Sequence of chain 1.D:
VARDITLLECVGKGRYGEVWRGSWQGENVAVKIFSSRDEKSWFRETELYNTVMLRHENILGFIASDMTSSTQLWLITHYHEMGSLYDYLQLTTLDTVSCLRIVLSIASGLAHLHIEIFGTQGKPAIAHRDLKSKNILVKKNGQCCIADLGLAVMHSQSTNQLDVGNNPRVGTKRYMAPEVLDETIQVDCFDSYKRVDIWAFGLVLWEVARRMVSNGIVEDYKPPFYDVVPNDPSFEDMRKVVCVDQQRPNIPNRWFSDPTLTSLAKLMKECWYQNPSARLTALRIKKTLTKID

Binding-site contacts:
Ligand atom N20 contacts residue LEU145 of chain 1.D at 3.4 Å.
Ligand atom C28 contacts residue LEU145 of chain 1.D at 3.7 Å (hydrophobic).
Ligand atom C23 contacts residue THR85 of chain 1.D at 3.3 Å.
Ligand atom C23 contacts residue ALA35 of chain 1.D at 3.7 Å (hydrophobic).
Ligand atom C11 contacts residue TYR87 of chain 1.D at 3.4 Å (hydrophobic).
Ligand atom C29 contacts residue LYS142 of chain 1.D at 3.7 Å.
Ligand atom N19 contacts residue LEU145 of chain 1.D at 3.6 Å.
Ligand atom C16 contacts residue VAL24 of chain 1.D at 3.8 Å (hydrophobic).
Ligand atom C21 contacts residue TYR87 of chain 1.D at 3.9 Å (hydrophobic).
Ligand atom C18 contacts residue ALA35 of chain 1.D at 3.6 Å (hydrophobic).
Ligand atom C13 contacts residue VAL16 of chain 1.D at 3.7 Å (hydrophobic).
Ligand atom C14 contacts residue VAL16 of chain 1.D at 3.8 Å (hydrophobic).
Ligand atom C17 contacts residue LEU145 of chain 1.D at 3.8 Å (hydrophobic).
Ligand atom C08 contacts residue GLY91 of chain 1.D at 3.9 Å.
Ligand atom C21 contacts residue HIS88 of chain 1.D at 3.4 Å.
Ligand atom C25 contacts residue LYS37 of chain 1.D at 3.7 Å.
Ligand atom C30 contacts residue ASN143 of chain 1.D at 3.5 Å.
Ligand atom C08 contacts residue ASP95 of chain 1.D at 3.4 Å.
Ligand atom C09 contacts residue GLY91 of chain 1.D at 3.7 Å.
Ligand atom C22 contacts residue LEU65 of chain 1.D at 3.8 Å (hydrophobic).
Ligand atom C23 contacts residue LEU65 of chain 1.D at 3.6 Å (hydrophobic).
Ligand atom C30 contacts residue ALA155 of chain 1.D at 3.8 Å (hydrophobic).
Ligand atom C21 contacts residue LEU145 of chain 1.D at 3.7 Å (hydrophobic).
Ligand atom C18 contacts residue LEU145 of chain 1.D at 3.7 Å (hydrophobic).
Ligand atom C12 contacts residue TYR87 of chain 1.D at 3.7 Å (hydrophobic).
Ligand atom C12 contacts residue GLU89 of chain 1.D at 3.6 Å.
Ligand atom C11 contacts residue HIS88 of chain 1.D at 3.7 Å.
Ligand atom C18 contacts residue HIS86 of chain 1.D at 3.5 Å.
Ligand atom C24 contacts residue THR85 of chain 1.D at 3.7 Å.
Ligand atom C02 contacts residue GLU89 of chain 1.D at 3.5 Å.
Ligand atom C09 contacts residue VAL16 of chain 1.D at 3.7 Å (hydrophobic).
Ligand atom N15 contacts residue VAL24 of chain 1.D at 3.5 Å.
Ligand atom C11 contacts residue GLY91 of chain 1.D at 3.6 Å.
Ligand atom C16 contacts residue LEU145 of chain 1.D at 3.6 Å (hydrophobic).
Ligand atom C12 contacts residue GLY91 of chain 1.D at 3.8 Å.
Ligand atom C10 contacts residue VAL16 of chain 1.D at 3.8 Å (hydrophobic).
Ligand atom N19 contacts residue HIS88 of chain 1.D at 3.3 Å (h-bond).
Ligand atom C24 contacts residue LEU65 of chain 1.D at 3.7 Å (hydrophobic).
Ligand atom C09 contacts residue ASP95 of chain 1.D at 3.6 Å.
Ligand atom C10 contacts residue GLY91 of chain 1.D at 3.6 Å.

A protein and the small-molecule ligand that binds it are described below.
Small molecule (SMILES): c1cc(-c2cnn3cc(-c4ccc(N5CCNCC5)cc4)cnc23)c2cccnc2c1